Sequence of chain 26.A:
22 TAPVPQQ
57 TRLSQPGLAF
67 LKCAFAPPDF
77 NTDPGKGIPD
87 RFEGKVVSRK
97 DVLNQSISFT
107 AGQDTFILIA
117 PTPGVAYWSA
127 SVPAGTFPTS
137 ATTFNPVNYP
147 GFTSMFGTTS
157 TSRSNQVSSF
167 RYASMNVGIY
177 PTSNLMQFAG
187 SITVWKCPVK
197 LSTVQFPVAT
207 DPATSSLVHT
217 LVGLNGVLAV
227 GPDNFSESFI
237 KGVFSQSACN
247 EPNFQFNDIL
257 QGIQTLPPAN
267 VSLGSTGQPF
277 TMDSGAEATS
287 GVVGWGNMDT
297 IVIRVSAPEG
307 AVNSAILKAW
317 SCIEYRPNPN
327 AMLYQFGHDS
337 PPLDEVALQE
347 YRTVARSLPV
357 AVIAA

Binding-site contacts:
Ligand atom CD1 contacts residue THR349 of chain 26.A at 4.3 Å.
Ligand atom CG2 contacts residue PHE71 of chain 26.A at 4.0 Å (hydrophobic).

The small molecule below binds the protein below.
Small molecule (SMILES): CC[C@H](C)[C@@H](C=O)NC(=O)[C@H](CO)NC(=O)[C@H](CCCCN)NC(=O)[C@@H](N)C(C)C